Sequence of chain 1.A:
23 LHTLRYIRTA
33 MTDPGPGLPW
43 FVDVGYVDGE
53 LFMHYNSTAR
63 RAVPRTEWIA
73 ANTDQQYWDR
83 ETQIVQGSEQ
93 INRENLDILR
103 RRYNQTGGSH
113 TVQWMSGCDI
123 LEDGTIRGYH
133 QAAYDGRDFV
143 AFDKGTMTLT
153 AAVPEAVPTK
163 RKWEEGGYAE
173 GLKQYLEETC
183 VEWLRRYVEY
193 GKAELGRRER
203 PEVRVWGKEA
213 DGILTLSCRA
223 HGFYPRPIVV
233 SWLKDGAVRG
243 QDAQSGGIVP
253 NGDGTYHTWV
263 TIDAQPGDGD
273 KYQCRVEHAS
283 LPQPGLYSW

The protein below binds the small molecule below.
Small molecule (SMILES): CC(C)C[C@H](NC(=O)[C@@H](NC(=O)[C@H](CC(=O)O)NC(=O)[C@H](C)NC(=O)CNC(=O)[C@H](Cc1ccc(O)cc1)NC(=O)[C@H](CCC(=O)O)NC(=O)[C@H](CCC(=O)O)NC(=O)[C@H](C)NC(=O)[C@H](CCCN=C(N)N)NC(=O)CN)[C@@H](C)O)C(=O)O

Binding-site contacts:
Ligand atom OD2 contacts residue ASN94 of chain 1.A at 3.2 Å (h-bond).
Ligand atom CA contacts residue TYR28 of chain 1.A at 3.5 Å (hydrophobic).
Ligand atom N contacts residue TYR177 of chain 1.A at 3.5 Å.
Ligand atom OD2 contacts residue SER90 of chain 1.A at 2.8 Å (h-bond).
Ligand atom OD1 contacts residue ARG30 of chain 1.A at 3.1 Å (salt-bridge).
Ligand atom N contacts residue TYR79 of chain 1.A at 3.3 Å (h-bond).
Ligand atom O contacts residue TRP165 of chain 1.A at 3.0 Å (h-bond).
Ligand atom CB contacts residue GLU83 of chain 1.A at 3.4 Å.
Ligand atom N contacts residue TYR189 of chain 1.A at 2.7 Å (h-bond).
Ligand atom OXT contacts residue LYS164 of chain 1.A at 3.4 Å (salt-bridge).
Ligand atom O contacts residue TRP116 of chain 1.A at 3.1 Å (h-bond).
Ligand atom NE contacts residue ASP45 of chain 1.A at 3.5 Å (salt-bridge).
Ligand atom N contacts residue GLU83 of chain 1.A at 3.2 Å (salt-bridge).
Ligand atom NH2 contacts residue ASP45 of chain 1.A at 2.8 Å (salt-bridge).
Ligand atom CA contacts residue ASN97 of chain 1.A at 3.5 Å.
Ligand atom CD contacts residue EDO1 of chain 1.D at 3.4 Å.
Ligand atom N contacts residue ASN97 of chain 1.A at 2.9 Å (h-bond).
Ligand atom C contacts residue TYR170 of chain 1.A at 3.5 Å (hydrophobic).
Ligand atom CB contacts residue ASN97 of chain 1.A at 3.5 Å.
Ligand atom O contacts residue LYS164 of chain 1.A at 2.8 Å (salt-bridge).
Ligand atom C contacts residue LYS164 of chain 1.A at 3.5 Å.
Ligand atom O contacts residue ASN97 of chain 1.A at 3.4 Å (h-bond).
Ligand atom CA contacts residue TYR189 of chain 1.A at 3.3 Å (hydrophobic).
Ligand atom CG contacts residue GLU83 of chain 1.A at 3.4 Å.
Ligand atom O contacts residue HIS132 of chain 1.A at 2.8 Å (h-bond).
Ligand atom N contacts residue TYR28 of chain 1.A at 2.8 Å (h-bond).
Ligand atom O contacts residue TYR170 of chain 1.A at 3.2 Å.
Ligand atom OXT contacts residue THR161 of chain 1.A at 2.7 Å (h-bond).
Ligand atom O contacts residue TRP165 of chain 1.A at 3.5 Å.
Ligand atom O contacts residue TYR177 of chain 1.A at 2.7 Å (h-bond).
Ligand atom O contacts residue ARG82 of chain 1.A at 3.5 Å (salt-bridge).
Ligand atom O contacts residue ILE86 of chain 1.A at 3.2 Å.
Ligand atom OXT contacts residue ARG104 of chain 1.A at 2.8 Å (salt-bridge).
Ligand atom OE2 contacts residue ARG82 of chain 1.A at 3.2 Å (salt-bridge).
Ligand atom N contacts residue EDO1 of chain 1.D at 3.2 Å (h-bond).
Ligand atom N contacts residue GLU83 of chain 1.A at 3.2 Å (salt-bridge).
Ligand atom CG contacts residue ARG82 of chain 1.A at 3.5 Å.
Ligand atom OD2 contacts residue ARG30 of chain 1.A at 2.8 Å (salt-bridge).
Ligand atom NH2 contacts residue ARG30 of chain 1.A at 3.3 Å.
Ligand atom O contacts residue ASN97 of chain 1.A at 2.7 Å (h-bond).